This small molecule binds to this protein.
Small molecule (SMILES): CC(C)C[C@H](NC(=O)[C@H](CC1=CN=C2C=CC=CC12)NC(=O)[C@H](C)N)C(=O)N[C@@H](Cc1ccccc1)C(=O)N[C@@H](CCC(=O)O)C(=O)N[C@@H](C)C=O

Sequence of chain 2.A:
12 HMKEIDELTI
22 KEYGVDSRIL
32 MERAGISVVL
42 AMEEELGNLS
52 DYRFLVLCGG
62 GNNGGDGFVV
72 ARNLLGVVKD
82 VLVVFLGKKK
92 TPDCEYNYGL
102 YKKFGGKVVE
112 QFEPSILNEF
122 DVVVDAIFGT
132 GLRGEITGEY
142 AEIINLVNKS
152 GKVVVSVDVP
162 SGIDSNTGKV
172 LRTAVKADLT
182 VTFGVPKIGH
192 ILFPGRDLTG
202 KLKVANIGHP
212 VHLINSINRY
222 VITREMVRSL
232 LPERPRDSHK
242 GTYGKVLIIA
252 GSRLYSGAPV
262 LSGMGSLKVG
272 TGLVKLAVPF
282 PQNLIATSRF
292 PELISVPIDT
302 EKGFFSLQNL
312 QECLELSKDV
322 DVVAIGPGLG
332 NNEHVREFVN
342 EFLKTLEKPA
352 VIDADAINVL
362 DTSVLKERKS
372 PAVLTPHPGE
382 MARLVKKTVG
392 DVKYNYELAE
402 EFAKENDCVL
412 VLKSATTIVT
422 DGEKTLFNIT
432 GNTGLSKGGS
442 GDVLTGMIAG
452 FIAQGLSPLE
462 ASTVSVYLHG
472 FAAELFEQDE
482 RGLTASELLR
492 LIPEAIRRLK

Sequence of chain 6.A:
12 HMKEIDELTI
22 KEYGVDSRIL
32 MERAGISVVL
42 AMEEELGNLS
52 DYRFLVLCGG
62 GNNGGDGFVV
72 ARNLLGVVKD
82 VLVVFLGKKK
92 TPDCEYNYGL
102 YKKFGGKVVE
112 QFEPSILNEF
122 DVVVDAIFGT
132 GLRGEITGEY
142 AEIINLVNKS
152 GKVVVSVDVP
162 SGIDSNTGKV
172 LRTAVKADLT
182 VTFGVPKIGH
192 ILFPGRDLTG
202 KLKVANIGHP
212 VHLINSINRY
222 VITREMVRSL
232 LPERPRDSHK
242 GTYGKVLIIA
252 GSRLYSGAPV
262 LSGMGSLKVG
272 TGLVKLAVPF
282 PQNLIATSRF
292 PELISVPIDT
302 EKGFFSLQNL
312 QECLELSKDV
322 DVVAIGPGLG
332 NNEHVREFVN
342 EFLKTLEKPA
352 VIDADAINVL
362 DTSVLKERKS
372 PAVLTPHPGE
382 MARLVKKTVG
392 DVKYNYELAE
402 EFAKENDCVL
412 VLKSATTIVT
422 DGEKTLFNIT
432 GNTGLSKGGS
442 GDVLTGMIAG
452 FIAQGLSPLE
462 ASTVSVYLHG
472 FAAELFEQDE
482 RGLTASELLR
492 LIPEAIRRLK

Binding-site contacts:
Ligand atom CZ2 contacts residue ASN207 of chain 6.A at 3.6 Å.
Ligand atom O contacts residue VAL205 of chain 6.A at 2.9 Å (h-bond).
Ligand atom CD2 contacts residue LEU41 of chain 6.A at 3.6 Å (hydrophobic).
Ligand atom CD1 contacts residue VAL40 of chain 2.A at 3.7 Å (hydrophobic).
Ligand atom CE2 contacts residue VAL40 of chain 2.A at 3.6 Å (hydrophobic).
Ligand atom C contacts residue VAL205 of chain 6.A at 3.5 Å (hydrophobic).
Ligand atom CE2 contacts residue ASN207 of chain 6.A at 3.5 Å.
Ligand atom CB contacts residue GLU44 of chain 2.A at 3.4 Å.
Ligand atom N contacts residue GLU44 of chain 2.A at 3.3 Å (salt-bridge).
Ligand atom NE1 contacts residue ASN207 of chain 6.A at 3.6 Å.
Ligand atom NE1 contacts residue VAL40 of chain 2.A at 3.7 Å.
Ligand atom O contacts residue ALA206 of chain 6.A at 3.1 Å.
Ligand atom C contacts residue LEU203 of chain 6.A at 3.5 Å (hydrophobic).
Ligand atom CA contacts residue VAL205 of chain 6.A at 3.2 Å (hydrophobic).
Ligand atom CE2 contacts residue GLU45 of chain 6.A at 3.9 Å.
Ligand atom O contacts residue ASN207 of chain 6.A at 3.2 Å (h-bond).
Ligand atom CD2 contacts residue GLU45 of chain 6.A at 3.8 Å.
Ligand atom N contacts residue GLU44 of chain 2.A at 2.8 Å (salt-bridge).
Ligand atom CE1 contacts residue ALA206 of chain 6.A at 3.9 Å (hydrophobic).
Ligand atom CD2 contacts residue VAL40 of chain 2.A at 3.5 Å (hydrophobic).
Ligand atom O contacts residue LYS204 of chain 6.A at 3.7 Å.
Ligand atom N contacts residue VAL205 of chain 6.A at 2.8 Å (h-bond).
Ligand atom CZ contacts residue ALA42 of chain 6.A at 3.5 Å (hydrophobic).
Ligand atom CZ contacts residue SER38 of chain 6.A at 3.3 Å.
Ligand atom O contacts residue ASN207 of chain 6.A at 2.8 Å (h-bond).
Ligand atom CA contacts residue GLU44 of chain 2.A at 3.6 Å.
Ligand atom CH2 contacts residue ARG34 of chain 6.A at 3.5 Å.
Ligand atom CZ2 contacts residue ASN74 of chain 2.A at 3.6 Å.
Ligand atom CD1 contacts residue SER38 of chain 6.A at 3.6 Å.
Ligand atom CD1 contacts residue ASN74 of chain 2.A at 3.8 Å.
Ligand atom O contacts residue VAL205 of chain 6.A at 3.5 Å (h-bond).
Ligand atom NE1 contacts residue ASN74 of chain 2.A at 2.9 Å (h-bond).
Ligand atom CE1 contacts residue SER38 of chain 6.A at 3.8 Å.
Ligand atom CE1 contacts residue ALA42 of chain 6.A at 3.8 Å (hydrophobic).
Ligand atom CG contacts residue VAL40 of chain 2.A at 3.6 Å (hydrophobic).
Ligand atom C contacts residue GLU44 of chain 2.A at 3.7 Å.
Ligand atom CZ2 contacts residue ARG34 of chain 6.A at 3.6 Å.
Ligand atom CA contacts residue VAL205 of chain 6.A at 3.9 Å (hydrophobic).
Ligand atom CD1 contacts residue ASN207 of chain 6.A at 3.5 Å.
Ligand atom CH2 contacts residue ILE37 of chain 2.A at 3.8 Å (hydrophobic).